Sequence of chain 2.A:
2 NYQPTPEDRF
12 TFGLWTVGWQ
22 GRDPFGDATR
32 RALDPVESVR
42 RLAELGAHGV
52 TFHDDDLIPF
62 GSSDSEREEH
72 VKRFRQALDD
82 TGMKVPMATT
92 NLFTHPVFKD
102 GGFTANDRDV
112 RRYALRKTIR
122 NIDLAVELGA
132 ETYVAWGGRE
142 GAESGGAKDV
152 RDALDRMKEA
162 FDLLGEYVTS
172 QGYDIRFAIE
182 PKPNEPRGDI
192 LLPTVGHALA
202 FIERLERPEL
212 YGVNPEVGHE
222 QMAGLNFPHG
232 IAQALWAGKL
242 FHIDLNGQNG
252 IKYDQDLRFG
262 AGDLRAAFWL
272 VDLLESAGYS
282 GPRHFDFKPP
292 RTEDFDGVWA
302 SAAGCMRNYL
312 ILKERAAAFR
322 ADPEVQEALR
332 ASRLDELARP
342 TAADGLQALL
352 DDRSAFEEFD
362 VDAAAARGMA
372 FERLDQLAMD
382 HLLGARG

Binding-site contacts:
Ligand atom C1 contacts residue ASP150 of chain 3.A at 4.1 Å.
Ligand atom O3 contacts residue ASP150 of chain 3.A at 3.0 Å (salt-bridge).
Ligand atom O5 contacts residue ASP153 of chain 3.A at 3.1 Å (salt-bridge).
Ligand atom C2 contacts residue ASP150 of chain 3.A at 4.4 Å.
Ligand atom O5 contacts residue ALA339 of chain 2.A at 4.2 Å.
Ligand atom O3 contacts residue ARG152 of chain 3.A at 3.3 Å (salt-bridge).
Ligand atom C1 contacts residue ASP153 of chain 3.A at 2.4 Å.
Ligand atom C3 contacts residue ASP153 of chain 3.A at 2.6 Å.
Ligand atom O4 contacts residue ASP156 of chain 3.A at 3.2 Å (salt-bridge).
Ligand atom O6 contacts residue ALA339 of chain 2.A at 3.3 Å (h-bond).
Ligand atom C3 contacts residue ARG152 of chain 3.A at 4.5 Å.
Ligand atom C4 contacts residue ASP156 of chain 3.A at 4.5 Å.
Ligand atom O6 contacts residue ASP153 of chain 3.A at 3.6 Å (salt-bridge).
Ligand atom C6 contacts residue ASP153 of chain 3.A at 3.5 Å.
Ligand atom O1 contacts residue ASP153 of chain 3.A at 3.7 Å.
Ligand atom C1 contacts residue ALA339 of chain 2.A at 4.0 Å (hydrophobic).
Ligand atom C3 contacts residue ASP150 of chain 3.A at 3.7 Å.
Ligand atom O3 contacts residue ASP153 of chain 3.A at 3.7 Å.
Ligand atom O4 contacts residue ARG152 of chain 3.A at 3.8 Å.
Ligand atom C4 contacts residue ASP153 of chain 3.A at 2.7 Å.
Ligand atom C2 contacts residue ASP153 of chain 3.A at 3.2 Å.
Ligand atom C5 contacts residue ASP153 of chain 3.A at 2.4 Å.
Ligand atom O4 contacts residue ASP153 of chain 3.A at 2.7 Å (salt-bridge).
Ligand atom O1 contacts residue ASP150 of chain 3.A at 4.3 Å.

Sequence of chain 3.A:
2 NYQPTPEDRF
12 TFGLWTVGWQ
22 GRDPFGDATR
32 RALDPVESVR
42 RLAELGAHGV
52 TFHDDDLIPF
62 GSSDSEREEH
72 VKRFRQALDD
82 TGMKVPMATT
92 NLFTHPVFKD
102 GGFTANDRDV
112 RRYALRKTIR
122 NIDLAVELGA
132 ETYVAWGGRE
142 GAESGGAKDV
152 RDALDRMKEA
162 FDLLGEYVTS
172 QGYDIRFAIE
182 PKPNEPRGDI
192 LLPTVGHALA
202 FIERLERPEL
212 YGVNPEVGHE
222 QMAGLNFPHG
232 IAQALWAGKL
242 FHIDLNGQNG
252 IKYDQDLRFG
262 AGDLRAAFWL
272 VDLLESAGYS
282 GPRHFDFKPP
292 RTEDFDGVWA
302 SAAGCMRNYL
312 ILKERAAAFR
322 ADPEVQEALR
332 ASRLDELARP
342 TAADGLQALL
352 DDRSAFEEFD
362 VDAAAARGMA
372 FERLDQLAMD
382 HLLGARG

This protein binds this small molecule.
Small molecule (SMILES): OC[C@H]1O[C@](O)(CO)[C@@H](O)[C@@H]1O